Binding-site contacts:
Ligand atom C1 contacts residue TRP233 of chain 1.I at 3.8 Å (hydrophobic).
Ligand atom O3 contacts residue TRP65 of chain 1.I at 3.5 Å (h-bond).
Ligand atom C6 contacts residue TRP343 of chain 1.I at 3.6 Å (hydrophobic).
Ligand atom C3 contacts residue ARG69 of chain 1.I at 3.8 Å.
Ligand atom O5 contacts residue TRP343 of chain 1.I at 3.9 Å.
Ligand atom C4 contacts residue TRP343 of chain 1.I at 3.7 Å (hydrophobic).
Ligand atom C6 contacts residue PRO157 of chain 1.I at 3.7 Å (hydrophobic).
Ligand atom C2 contacts residue GLU114 of chain 1.I at 3.5 Å.
Ligand atom O2 contacts residue ASP68 of chain 1.I at 2.6 Å (salt-bridge).
Ligand atom C5 contacts residue GLU156 of chain 1.I at 3.6 Å.
Ligand atom O3 contacts residue ASP68 of chain 1.I at 2.5 Å (salt-bridge).
Ligand atom O6 contacts residue TYR158 of chain 1.I at 3.0 Å (h-bond).
Ligand atom O3 contacts residue TYR158 of chain 1.I at 3.9 Å.
Ligand atom O6 contacts residue GLU156 of chain 1.I at 2.5 Å (salt-bridge).
Ligand atom C1 contacts residue TYR158 of chain 1.I at 3.7 Å (hydrophobic).
Ligand atom C4 contacts residue ARG69 of chain 1.I at 3.4 Å.
Ligand atom O2 contacts residue TRP65 of chain 1.I at 3.3 Å (h-bond).
Ligand atom C2 contacts residue LYS18 of chain 1.I at 3.9 Å.
Ligand atom O5 contacts residue TYR158 of chain 1.I at 3.4 Å.
Ligand atom O4 contacts residue ARG347 of chain 1.I at 3.6 Å (salt-bridge).
Ligand atom C6 contacts residue GLU156 of chain 1.I at 3.0 Å.
Ligand atom C3 contacts residue ASP68 of chain 1.I at 3.4 Å.
Ligand atom O2 contacts residue ALA66 of chain 1.I at 3.5 Å.
Ligand atom O2 contacts residue GLU114 of chain 1.I at 2.6 Å (salt-bridge).
Ligand atom C2 contacts residue ASP68 of chain 1.I at 3.2 Å.
Ligand atom C1 contacts residue LYS18 of chain 1.I at 3.7 Å.
Ligand atom C6 contacts residue TYR158 of chain 1.I at 3.9 Å (hydrophobic).
Ligand atom O1 contacts residue LYS18 of chain 1.I at 3.1 Å (salt-bridge).
Ligand atom O3 contacts residue ALA66 of chain 1.I at 3.5 Å.
Ligand atom O3 contacts residue ARG69 of chain 1.I at 2.7 Å (salt-bridge).
Ligand atom O2 contacts residue LYS18 of chain 1.I at 3.0 Å (salt-bridge).
Ligand atom O1 contacts residue ASP17 of chain 1.I at 2.8 Å (salt-bridge).
Ligand atom O6 contacts residue PRO157 of chain 1.I at 3.2 Å.
Ligand atom O1 contacts residue ASN15 of chain 1.I at 3.7 Å.
Ligand atom C1 contacts residue ASP17 of chain 1.I at 3.5 Å.
Ligand atom C3 contacts residue TRP65 of chain 1.I at 3.6 Å (hydrophobic).
Ligand atom O4 contacts residue ARG69 of chain 1.I at 2.6 Å (salt-bridge).
Ligand atom O6 contacts residue PHE159 of chain 1.I at 3.5 Å.
Ligand atom C4 contacts residue TYR158 of chain 1.I at 3.9 Å (hydrophobic).
Ligand atom O3 contacts residue TRP343 of chain 1.I at 3.7 Å.

The small molecule below binds the protein below.
Small molecule (SMILES): OC[C@H]1O[C@H](O[C@H]2[C@H](O)[C@@H](O)[C@@H](O)O[C@@H]2CO)[C@H](O)[C@@H](O)[C@@H]1O

Sequence of chain 1.I:
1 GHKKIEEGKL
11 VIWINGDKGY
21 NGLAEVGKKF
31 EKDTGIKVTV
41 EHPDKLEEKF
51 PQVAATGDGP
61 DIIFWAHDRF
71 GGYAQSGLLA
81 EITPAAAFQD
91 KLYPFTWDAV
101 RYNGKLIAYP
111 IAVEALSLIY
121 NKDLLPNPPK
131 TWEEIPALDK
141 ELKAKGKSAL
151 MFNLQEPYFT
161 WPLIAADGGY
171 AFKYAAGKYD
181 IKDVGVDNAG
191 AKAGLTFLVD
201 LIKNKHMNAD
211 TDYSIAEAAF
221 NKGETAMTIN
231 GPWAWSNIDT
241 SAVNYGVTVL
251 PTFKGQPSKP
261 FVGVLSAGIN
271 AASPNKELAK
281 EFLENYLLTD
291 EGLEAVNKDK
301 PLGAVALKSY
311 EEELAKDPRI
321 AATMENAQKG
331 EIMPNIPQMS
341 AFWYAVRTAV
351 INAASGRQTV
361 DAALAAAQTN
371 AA